The protein below binds the small molecule below.
Small molecule (SMILES): CNC(=O)c1ccc(Oc2ccc(Cl)cc2O)c(Cl)c1

Binding-site contacts:
Ligand atom C11 contacts residue ALA123 of chain 2.B at 3.9 Å (hydrophobic).
Ligand atom CL12 contacts residue ILE273 of chain 2.B at 4.1 Å.
Ligand atom O8 contacts residue LYS189 of chain 2.B at 3.9 Å.
Ligand atom C13 contacts residue ALA121 of chain 2.B at 3.5 Å (hydrophobic).
Ligand atom C8 contacts residue ALA223 of chain 2.B at 4.2 Å (hydrophobic).
Ligand atom O8 contacts residue NAD1 of chain 2.E at 2.5 Å (h-bond).
Ligand atom C1 contacts residue NAD1 of chain 2.E at 3.4 Å.
Ligand atom O9 contacts residue NAD1 of chain 2.E at 3.2 Å.
Ligand atom C8 contacts residue ILE227 of chain 2.B at 3.9 Å (hydrophobic).
Ligand atom C14 contacts residue ALA223 of chain 2.B at 3.7 Å (hydrophobic).
Ligand atom C1 contacts residue TYR181 of chain 2.B at 3.4 Å (hydrophobic).
Ligand atom C13 contacts residue ALA223 of chain 2.B at 3.8 Å (hydrophobic).
Ligand atom O8 contacts residue MET185 of chain 2.B at 3.6 Å.
Ligand atom CL12 contacts residue TYR171 of chain 2.B at 3.5 Å.
Ligand atom N20 contacts residue ALA123 of chain 2.B at 3.6 Å.
Ligand atom O13 contacts residue ALA123 of chain 2.B at 3.8 Å.
Ligand atom C1 contacts residue TYR171 of chain 2.B at 3.9 Å (hydrophobic).
Ligand atom C4 contacts residue ILE227 of chain 2.B at 3.9 Å (hydrophobic).
Ligand atom CL21 contacts residue NAD1 of chain 2.E at 3.2 Å.
Ligand atom C2 contacts residue NAD1 of chain 2.E at 3.3 Å.
Ligand atom CL12 contacts residue PHE272 of chain 2.B at 4.1 Å.
Ligand atom C9 contacts residue ILE227 of chain 2.B at 4.0 Å (hydrophobic).
Ligand atom CL12 contacts residue NAD1 of chain 2.E at 3.8 Å.
Ligand atom C14 contacts residue ALA121 of chain 2.B at 3.8 Å (hydrophobic).
Ligand atom C3 contacts residue ILE227 of chain 2.B at 3.8 Å (hydrophobic).
Ligand atom C3 contacts residue ALA224 of chain 2.B at 3.7 Å (hydrophobic).
Ligand atom C6 contacts residue TYR181 of chain 2.B at 3.4 Å (hydrophobic).
Ligand atom CL21 contacts residue ALA223 of chain 2.B at 3.9 Å.
Ligand atom O8 contacts residue TYR181 of chain 2.B at 2.5 Å (h-bond).
Ligand atom CL21 contacts residue ALA121 of chain 2.B at 3.4 Å.
Ligand atom C4 contacts residue NAD1 of chain 2.E at 3.7 Å.
Ligand atom C6 contacts residue NAD1 of chain 2.E at 3.4 Å.
Ligand atom C5 contacts residue NAD1 of chain 2.E at 3.6 Å.
Ligand atom C12 contacts residue ALA123 of chain 2.B at 3.1 Å (hydrophobic).
Ligand atom C4 contacts residue ALA224 of chain 2.B at 3.8 Å (hydrophobic).
Ligand atom N20 contacts residue VAL126 of chain 2.B at 3.6 Å.
Ligand atom O13 contacts residue ASN122 of chain 2.B at 3.7 Å.
Ligand atom C3 contacts residue NAD1 of chain 2.E at 3.2 Å.
Ligand atom C9 contacts residue ALA223 of chain 2.B at 4.0 Å (hydrophobic).
Ligand atom C12 contacts residue VAL126 of chain 2.B at 3.7 Å (hydrophobic).

Sequence of chain 2.B:
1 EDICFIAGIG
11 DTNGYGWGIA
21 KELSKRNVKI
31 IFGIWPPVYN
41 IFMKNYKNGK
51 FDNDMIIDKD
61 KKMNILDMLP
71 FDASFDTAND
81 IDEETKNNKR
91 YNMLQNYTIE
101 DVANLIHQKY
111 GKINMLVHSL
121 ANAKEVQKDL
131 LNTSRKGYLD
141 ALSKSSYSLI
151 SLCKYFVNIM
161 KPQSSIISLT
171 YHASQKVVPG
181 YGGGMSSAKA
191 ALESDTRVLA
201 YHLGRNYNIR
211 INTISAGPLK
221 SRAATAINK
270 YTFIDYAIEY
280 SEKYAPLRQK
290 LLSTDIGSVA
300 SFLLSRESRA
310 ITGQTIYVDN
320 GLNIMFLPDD